This protein binds this small molecule.
Small molecule (SMILES): N[C@@H](Cc1c[nH]c2ccccc12)C(=O)O

Binding-site contacts:
Ligand atom N contacts residue ASP27 of chain 1.G at 3.1 Å (salt-bridge).
Ligand atom C contacts residue THR50 of chain 1.H at 4.0 Å.
Ligand atom N contacts residue THR28 of chain 1.G at 2.7 Å (h-bond).
Ligand atom CD1 contacts residue THR47 of chain 1.H at 3.8 Å.
Ligand atom O contacts residue THR47 of chain 1.H at 3.6 Å (h-bond).
Ligand atom CB contacts residue THR23 of chain 1.G at 3.7 Å.
Ligand atom CZ3 contacts residue HIS32 of chain 1.H at 4.0 Å.
Ligand atom C contacts residue THR47 of chain 1.H at 3.4 Å.
Ligand atom CZ2 contacts residue ILE53 of chain 1.H at 3.9 Å (hydrophobic).
Ligand atom NE1 contacts residue ALA44 of chain 1.H at 3.9 Å.
Ligand atom OXT contacts residue THR50 of chain 1.H at 2.9 Å (h-bond).
Ligand atom CA contacts residue THR23 of chain 1.G at 3.8 Å.
Ligand atom CD1 contacts residue SER51 of chain 1.G at 3.5 Å.
Ligand atom O contacts residue GLY25 of chain 1.G at 3.0 Å (h-bond).
Ligand atom CB contacts residue SER51 of chain 1.G at 3.4 Å.
Ligand atom CD1 contacts residue GLN45 of chain 1.H at 3.5 Å.
Ligand atom NE1 contacts residue GLN45 of chain 1.H at 2.8 Å (h-bond).
Ligand atom CA contacts residue THR28 of chain 1.G at 3.2 Å.
Ligand atom CE3 contacts residue HIS32 of chain 1.H at 4.0 Å.
Ligand atom CZ2 contacts residue THR50 of chain 1.H at 3.8 Å.
Ligand atom CH2 contacts residue GLY21 of chain 1.H at 3.5 Å.
Ligand atom OXT contacts residue THR47 of chain 1.H at 2.6 Å (h-bond).
Ligand atom CD2 contacts residue THR50 of chain 1.H at 4.0 Å.
Ligand atom CZ3 contacts residue GLY21 of chain 1.H at 3.6 Å.
Ligand atom O contacts residue SER51 of chain 1.G at 2.9 Å (h-bond).
Ligand atom CA contacts residue SER51 of chain 1.G at 4.0 Å.
Ligand atom CE2 contacts residue GLN45 of chain 1.H at 3.9 Å.
Ligand atom N contacts residue THR23 of chain 1.G at 3.0 Å (h-bond).
Ligand atom CE2 contacts residue THR50 of chain 1.H at 4.0 Å.
Ligand atom N contacts residue GLY25 of chain 1.G at 2.8 Å (h-bond).
Ligand atom O contacts residue ARG24 of chain 1.G at 3.4 Å.
Ligand atom OXT contacts residue HIS49 of chain 1.H at 3.8 Å.
Ligand atom C contacts residue SER51 of chain 1.G at 3.6 Å.
Ligand atom CG contacts residue SER51 of chain 1.G at 3.8 Å.
Ligand atom OXT contacts residue GLY25 of chain 1.G at 4.1 Å.
Ligand atom C contacts residue GLY25 of chain 1.G at 3.5 Å.
Ligand atom CH2 contacts residue ILE20 of chain 1.H at 4.0 Å (hydrophobic).
Ligand atom O contacts residue THR23 of chain 1.G at 3.9 Å.
Ligand atom CA contacts residue GLY25 of chain 1.G at 3.6 Å.
Ligand atom CB contacts residue THR28 of chain 1.G at 3.6 Å.

Sequence of chain 1.G:
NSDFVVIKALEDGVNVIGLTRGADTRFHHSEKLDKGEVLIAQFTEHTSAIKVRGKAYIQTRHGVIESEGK

Sequence of chain 1.H:
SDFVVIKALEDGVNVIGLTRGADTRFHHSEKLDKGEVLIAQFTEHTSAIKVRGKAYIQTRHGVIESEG